Binding-site contacts:
Ligand atom OD' contacts residue SER568 of chain 1.A at 3.8 Å.
Ligand atom O6 contacts residue GLY36 of chain 4.A at 3.6 Å.
Ligand atom N1 contacts residue SER568 of chain 1.A at 3.8 Å.
Ligand atom C9' contacts residue MET115 of chain 4.A at 4.1 Å (hydrophobic).
Ligand atom C4' contacts residue ASP291 of chain 1.A at 3.6 Å.
Ligand atom C5' contacts residue MET115 of chain 4.A at 3.9 Å (hydrophobic).
Ligand atom C2' contacts residue SER568 of chain 1.A at 3.6 Å.
Ligand atom C5 contacts residue TRP489 of chain 1.A at 3.9 Å (hydrophobic).
Ligand atom C7 contacts residue TRP489 of chain 1.A at 3.9 Å (hydrophobic).
Ligand atom C7 contacts residue PHE121 of chain 4.A at 3.6 Å (hydrophobic).
Ligand atom OD' contacts residue MET266 of chain 1.A at 3.3 Å.
Ligand atom C5 contacts residue LYS171 of chain 4.A at 3.7 Å.
Ligand atom O6 contacts residue LYS171 of chain 4.A at 2.9 Å.
Ligand atom C9 contacts residue SER83 of chain 4.A at 3.4 Å.
Ligand atom C4' contacts residue GLY569 of chain 1.A at 4.1 Å.
Ligand atom OC' contacts residue ASP291 of chain 1.A at 3.5 Å.
Ligand atom C10 contacts residue LYS171 of chain 4.A at 3.7 Å.
Ligand atom C9' contacts residue GLY569 of chain 1.A at 3.7 Å.
Ligand atom C10 contacts residue ALA37 of chain 4.A at 3.6 Å (hydrophobic).
Ligand atom OC' contacts residue ARG292 of chain 1.A at 3.9 Å.
Ligand atom N1' contacts residue SER568 of chain 1.A at 3.8 Å.
Ligand atom C6' contacts residue MET115 of chain 4.A at 3.7 Å (hydrophobic).
Ligand atom O6 contacts residue TRP489 of chain 1.A at 3.4 Å.
Ligand atom C2 contacts residue SER568 of chain 1.A at 3.9 Å.
Ligand atom C8' contacts residue MET115 of chain 4.A at 3.8 Å (hydrophobic).
Ligand atom C5' contacts residue GLY569 of chain 1.A at 3.9 Å.
Ligand atom C9 contacts residue ALA37 of chain 4.A at 3.6 Å (hydrophobic).
Ligand atom C3' contacts residue SER568 of chain 1.A at 3.9 Å.
Ligand atom CA' contacts residue GLY569 of chain 1.A at 3.5 Å.
Ligand atom N1 contacts residue LYS171 of chain 4.A at 4.0 Å.
Ligand atom OC' contacts residue PHE121 of chain 4.A at 3.4 Å.
Ligand atom CB' contacts residue ARG292 of chain 1.A at 3.6 Å.
Ligand atom C3' contacts residue ASP291 of chain 1.A at 4.1 Å.
Ligand atom C7' contacts residue ARG114 of chain 4.A at 3.5 Å.
Ligand atom OD' contacts residue ARG292 of chain 1.A at 2.7 Å (salt-bridge).
Ligand atom C7' contacts residue MET115 of chain 4.A at 3.5 Å (hydrophobic).
Ligand atom C7 contacts residue ARG292 of chain 1.A at 3.6 Å.
Ligand atom C9 contacts residue GLN122 of chain 4.A at 3.3 Å.
Ligand atom CB' contacts residue ASP291 of chain 1.A at 3.7 Å.
Ligand atom C8' contacts residue ARG114 of chain 4.A at 3.1 Å.

Sequence of chain 4.A:
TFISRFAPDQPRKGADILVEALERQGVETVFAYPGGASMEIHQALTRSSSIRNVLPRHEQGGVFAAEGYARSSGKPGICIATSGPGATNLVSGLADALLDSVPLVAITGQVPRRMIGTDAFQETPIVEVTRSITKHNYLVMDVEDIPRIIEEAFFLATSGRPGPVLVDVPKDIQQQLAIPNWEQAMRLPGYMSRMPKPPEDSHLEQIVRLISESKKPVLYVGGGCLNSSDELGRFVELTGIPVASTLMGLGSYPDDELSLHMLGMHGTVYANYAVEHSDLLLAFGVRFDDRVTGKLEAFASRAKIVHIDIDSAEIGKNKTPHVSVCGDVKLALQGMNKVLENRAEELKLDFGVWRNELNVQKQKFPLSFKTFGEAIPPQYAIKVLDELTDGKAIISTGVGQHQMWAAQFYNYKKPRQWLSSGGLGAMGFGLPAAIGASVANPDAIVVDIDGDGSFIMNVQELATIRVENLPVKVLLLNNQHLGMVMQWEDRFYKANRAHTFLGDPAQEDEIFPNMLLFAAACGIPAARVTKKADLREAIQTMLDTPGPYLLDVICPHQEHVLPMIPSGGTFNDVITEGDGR

Sequence of chain 1.A:
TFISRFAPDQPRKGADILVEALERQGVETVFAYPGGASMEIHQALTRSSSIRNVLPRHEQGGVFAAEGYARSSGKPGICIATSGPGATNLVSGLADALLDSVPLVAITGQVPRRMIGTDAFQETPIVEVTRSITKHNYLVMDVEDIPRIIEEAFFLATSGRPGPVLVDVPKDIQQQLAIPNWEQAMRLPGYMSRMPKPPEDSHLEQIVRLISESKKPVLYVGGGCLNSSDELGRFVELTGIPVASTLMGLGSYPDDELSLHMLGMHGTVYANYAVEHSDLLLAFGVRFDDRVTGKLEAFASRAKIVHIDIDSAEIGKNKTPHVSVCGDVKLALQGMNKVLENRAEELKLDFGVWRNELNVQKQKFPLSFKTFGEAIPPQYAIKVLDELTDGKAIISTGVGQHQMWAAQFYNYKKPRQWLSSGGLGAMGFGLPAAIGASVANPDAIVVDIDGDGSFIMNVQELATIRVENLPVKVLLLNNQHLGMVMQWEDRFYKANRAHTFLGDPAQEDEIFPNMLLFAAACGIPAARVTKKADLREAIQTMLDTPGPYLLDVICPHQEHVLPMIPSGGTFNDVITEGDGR

A small-molecule ligand and the protein it binds are described below.
Small molecule (SMILES): CC(C)[C@@]1(C)N=C(c2nc3ccccc3cc2C(=O)O)NC1=O